A small-molecule ligand and the protein it binds are described below.
Small molecule (SMILES): CC[C@H](C)[C@H](NC(=O)[C@H](CO)NC(=O)[C@H](C)NC(=O)[C@H](C)NC(=O)[C@H](CC(N)=O)NC(=O)[C@H](CCC(N)=O)NC(=O)[C@H](CC(C)C)NC(=O)[C@H](C)NC(=O)[C@@H](N)CO)C(=O)N[C@@H](C)C(=O)O

Sequence of chain 2.D:
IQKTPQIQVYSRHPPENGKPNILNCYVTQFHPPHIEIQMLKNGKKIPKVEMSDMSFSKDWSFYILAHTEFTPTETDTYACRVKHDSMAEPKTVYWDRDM

Sequence of chain 1.G:
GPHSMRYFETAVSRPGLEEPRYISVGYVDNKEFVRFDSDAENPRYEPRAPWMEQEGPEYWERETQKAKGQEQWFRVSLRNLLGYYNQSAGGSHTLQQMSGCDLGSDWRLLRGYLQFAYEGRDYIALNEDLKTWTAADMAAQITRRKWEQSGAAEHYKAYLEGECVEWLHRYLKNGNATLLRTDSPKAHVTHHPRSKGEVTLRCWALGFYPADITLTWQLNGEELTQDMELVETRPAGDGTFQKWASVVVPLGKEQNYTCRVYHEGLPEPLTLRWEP

Binding-site contacts:
Ligand atom CB contacts residue SER77 of chain 1.G at 3.3 Å.
Ligand atom O contacts residue GLN70 of chain 1.G at 3.0 Å (h-bond).
Ligand atom N contacts residue GLN70 of chain 1.G at 3.1 Å (h-bond).
Ligand atom CB contacts residue SER77 of chain 1.G at 3.3 Å.
Ligand atom CD1 contacts residue VAL76 of chain 1.G at 3.1 Å (hydrophobic).
Ligand atom OG contacts residue SER150 of chain 1.G at 2.8 Å (h-bond).
Ligand atom O contacts residue TYR84 of chain 1.G at 2.5 Å (h-bond).
Ligand atom O contacts residue TRP73 of chain 1.G at 3.1 Å (h-bond).
Ligand atom CB contacts residue LYS66 of chain 1.G at 3.0 Å.
Ligand atom CG2 contacts residue TRP73 of chain 1.G at 3.0 Å (hydrophobic).
Ligand atom CA contacts residue HIS155 of chain 1.G at 3.3 Å.
Ligand atom O contacts residue TRP73 of chain 1.G at 3.1 Å (h-bond).
Ligand atom ND2 contacts residue GLN97 of chain 1.G at 2.9 Å (h-bond).
Ligand atom OG contacts residue TRP167 of chain 1.G at 3.3 Å.
Ligand atom O contacts residue HIS155 of chain 1.G at 2.6 Å (h-bond).
Ligand atom N contacts residue SER77 of chain 1.G at 3.1 Å (h-bond).
Ligand atom O contacts residue TYR159 of chain 1.G at 2.7 Å (h-bond).
Ligand atom O contacts residue THR143 of chain 1.G at 2.8 Å (h-bond).
Ligand atom O contacts residue LYS146 of chain 1.G at 3.2 Å.
Ligand atom O contacts residue LYS66 of chain 1.G at 2.8 Å.
Ligand atom O contacts residue TYR94 of chain 2.D at 3.0 Å (h-bond).
Ligand atom O contacts residue TRP147 of chain 1.G at 3.4 Å (h-bond).
Ligand atom CD contacts residue GLU89 of chain 2.D at 3.4 Å.
Ligand atom ND2 contacts residue TRP73 of chain 1.G at 3.0 Å.
Ligand atom N contacts residue HIS155 of chain 1.G at 3.4 Å.
Ligand atom CB contacts residue TYR159 of chain 1.G at 3.1 Å (hydrophobic).
Ligand atom OG contacts residue GLU163 of chain 1.G at 2.4 Å (salt-bridge).
Ligand atom CB contacts residue GLU163 of chain 1.G at 3.1 Å.
Ligand atom CD1 contacts residue TYR159 of chain 1.G at 3.4 Å (hydrophobic).
Ligand atom N contacts residue GLU63 of chain 1.G at 3.2 Å (salt-bridge).
Ligand atom OD1 contacts residue GLN97 of chain 1.G at 3.2 Å (h-bond).
Ligand atom N contacts residue LYS66 of chain 1.G at 3.4 Å (salt-bridge).
Ligand atom OD1 contacts residue GLN70 of chain 1.G at 2.9 Å (h-bond).
Ligand atom N contacts residue TYR156 of chain 1.G at 2.8 Å (h-bond).
Ligand atom N contacts residue TYR171 of chain 1.G at 2.7 Å (h-bond).
Ligand atom OG contacts residue GLY43 of chain 2.D at 3.1 Å.
Ligand atom CA contacts residue GLU63 of chain 1.G at 2.9 Å.
Ligand atom CG2 contacts residue TYR94 of chain 2.D at 3.4 Å (hydrophobic).
Ligand atom OE1 contacts residue GLU89 of chain 2.D at 2.8 Å.
Ligand atom OXT contacts residue ASN80 of chain 1.G at 3.2 Å.